Sequence of chain 1.A:
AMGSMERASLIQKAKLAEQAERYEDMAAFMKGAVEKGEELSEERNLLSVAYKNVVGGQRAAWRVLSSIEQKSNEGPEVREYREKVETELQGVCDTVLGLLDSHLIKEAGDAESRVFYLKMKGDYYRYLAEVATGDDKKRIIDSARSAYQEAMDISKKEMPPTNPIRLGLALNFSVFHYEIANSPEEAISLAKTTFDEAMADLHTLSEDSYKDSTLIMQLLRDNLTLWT

The small molecule below binds the protein below.
Small molecule (SMILES): CC[C@H](C)[C@H](NC(=O)[C@H](COP(=O)(O)O)NC(=O)CNC(=O)[C@H](C)N)C(=O)N1CCC[C@H]1C(=O)NCC(=O)N[C@@H](C)C(=O)N[C@@H](C)C(=O)N[C@H](C=O)CO

Binding-site contacts:
Ligand atom C contacts residue GLU19 of chain 1.A at 3.7 Å.
Ligand atom O contacts residue LYS54 of chain 1.A at 3.7 Å.
Ligand atom O contacts residue GLU187 of chain 1.A at 3.3 Å (salt-bridge).
Ligand atom CA contacts residue ASN180 of chain 1.A at 3.4 Å.
Ligand atom CB contacts residue GLU187 of chain 1.A at 3.1 Å.
Ligand atom N contacts residue LEU234 of chain 1.A at 3.2 Å.
Ligand atom O contacts residue ASN55 of chain 1.A at 2.9 Å (h-bond).
Ligand atom C contacts residue ASN231 of chain 1.A at 3.7 Å.
Ligand atom O3P contacts residue ARG134 of chain 1.A at 2.8 Å (salt-bridge).
Ligand atom O3P contacts residue TYR135 of chain 1.A at 2.6 Å (h-bond).
Ligand atom N contacts residue ASN231 of chain 1.A at 2.9 Å (h-bond).
Ligand atom N contacts residue GLU19 of chain 1.A at 2.7 Å (salt-bridge).
Ligand atom CA contacts residue ASN231 of chain 1.A at 3.6 Å.
Ligand atom CA contacts residue LEU234 of chain 1.A at 3.7 Å (hydrophobic).
Ligand atom C contacts residue GLU19 of chain 1.A at 2.8 Å.
Ligand atom CA contacts residue ASN55 of chain 1.A at 3.4 Å.
Ligand atom N contacts residue VAL51 of chain 1.A at 3.6 Å.
Ligand atom N contacts residue LEU179 of chain 1.A at 3.6 Å.
Ligand atom P contacts residue ARG61 of chain 1.A at 3.7 Å.
Ligand atom O contacts residue LEU48 of chain 1.A at 3.7 Å.
Ligand atom C contacts residue ASN180 of chain 1.A at 3.6 Å.
Ligand atom O contacts residue VAL51 of chain 1.A at 3.6 Å.
Ligand atom O contacts residue ASN231 of chain 1.A at 3.0 Å (h-bond).
Ligand atom CG1 contacts residue GLY176 of chain 1.A at 3.7 Å.
Ligand atom O1P contacts residue ARG134 of chain 1.A at 2.9 Å (salt-bridge).
Ligand atom O2P contacts residue ARG61 of chain 1.A at 2.9 Å (salt-bridge).
Ligand atom P contacts residue TYR135 of chain 1.A at 3.8 Å.
Ligand atom C contacts residue ASN55 of chain 1.A at 3.5 Å.
Ligand atom OG contacts residue ASN47 of chain 1.A at 3.7 Å.
Ligand atom CA contacts residue GLU19 of chain 1.A at 3.2 Å.
Ligand atom CB contacts residue TRP235 of chain 1.A at 3.5 Å (hydrophobic).
Ligand atom N contacts residue ASN180 of chain 1.A at 2.9 Å (h-bond).
Ligand atom CB contacts residue ASN55 of chain 1.A at 3.6 Å.
Ligand atom O contacts residue VAL183 of chain 1.A at 3.6 Å.
Ligand atom O contacts residue VAL51 of chain 1.A at 3.5 Å.
Ligand atom CD1 contacts residue V4H1 of chain 1.D at 3.7 Å.
Ligand atom O1P contacts residue ARG61 of chain 1.A at 2.9 Å (salt-bridge).
Ligand atom CB contacts residue ASN180 of chain 1.A at 3.3 Å.
Ligand atom O contacts residue GLU19 of chain 1.A at 3.2 Å (salt-bridge).
Ligand atom CB contacts residue VAL51 of chain 1.A at 3.5 Å (hydrophobic).